Binding-site contacts:
Ligand atom C8 contacts residue ARG53 of chain 1.A at 4.3 Å.
Ligand atom C6 contacts residue ASN50 of chain 1.A at 3.7 Å.
Ligand atom C5 contacts residue ASN45 of chain 1.A at 3.6 Å.
Ligand atom C3 contacts residue ASN45 of chain 1.A at 3.8 Å.
Ligand atom O5 contacts residue THR47 of chain 1.A at 4.1 Å.
Ligand atom C6 contacts residue GLU49 of chain 1.A at 4.4 Å.
Ligand atom O6 contacts residue THR47 of chain 1.A at 2.7 Å (h-bond).
Ligand atom C1 contacts residue ASN45 of chain 1.A at 1.5 Å.
Ligand atom C6 contacts residue THR47 of chain 1.A at 3.9 Å.
Ligand atom O5 contacts residue ASN50 of chain 1.A at 3.2 Å (h-bond).
Ligand atom N2 contacts residue ASN45 of chain 1.A at 3.0 Å (h-bond).
Ligand atom O5 contacts residue ASN45 of chain 1.A at 2.3 Å (h-bond).
Ligand atom C7 contacts residue ASN45 of chain 1.A at 3.5 Å.
Ligand atom C1 contacts residue ASN50 of chain 1.A at 4.0 Å.
Ligand atom O7 contacts residue ASN45 of chain 1.A at 3.5 Å (h-bond).
Ligand atom C8 contacts residue ASP324 of chain 1.A at 4.2 Å.
Ligand atom C4 contacts residue ASN45 of chain 1.A at 4.2 Å.
Ligand atom C8 contacts residue ARG326 of chain 1.A at 3.7 Å.
Ligand atom O6 contacts residue ASN50 of chain 1.A at 3.8 Å.
Ligand atom C2 contacts residue ASN45 of chain 1.A at 2.5 Å.
Ligand atom C8 contacts residue GLU49 of chain 1.A at 3.7 Å.
Ligand atom C7 contacts residue ARG326 of chain 1.A at 4.2 Å.
Ligand atom O6 contacts residue GLU49 of chain 1.A at 3.6 Å.
Ligand atom C6 contacts residue ARG53 of chain 1.A at 4.3 Å.
Ligand atom C5 contacts residue ASN50 of chain 1.A at 4.2 Å.

Sequence of chain 1.A:
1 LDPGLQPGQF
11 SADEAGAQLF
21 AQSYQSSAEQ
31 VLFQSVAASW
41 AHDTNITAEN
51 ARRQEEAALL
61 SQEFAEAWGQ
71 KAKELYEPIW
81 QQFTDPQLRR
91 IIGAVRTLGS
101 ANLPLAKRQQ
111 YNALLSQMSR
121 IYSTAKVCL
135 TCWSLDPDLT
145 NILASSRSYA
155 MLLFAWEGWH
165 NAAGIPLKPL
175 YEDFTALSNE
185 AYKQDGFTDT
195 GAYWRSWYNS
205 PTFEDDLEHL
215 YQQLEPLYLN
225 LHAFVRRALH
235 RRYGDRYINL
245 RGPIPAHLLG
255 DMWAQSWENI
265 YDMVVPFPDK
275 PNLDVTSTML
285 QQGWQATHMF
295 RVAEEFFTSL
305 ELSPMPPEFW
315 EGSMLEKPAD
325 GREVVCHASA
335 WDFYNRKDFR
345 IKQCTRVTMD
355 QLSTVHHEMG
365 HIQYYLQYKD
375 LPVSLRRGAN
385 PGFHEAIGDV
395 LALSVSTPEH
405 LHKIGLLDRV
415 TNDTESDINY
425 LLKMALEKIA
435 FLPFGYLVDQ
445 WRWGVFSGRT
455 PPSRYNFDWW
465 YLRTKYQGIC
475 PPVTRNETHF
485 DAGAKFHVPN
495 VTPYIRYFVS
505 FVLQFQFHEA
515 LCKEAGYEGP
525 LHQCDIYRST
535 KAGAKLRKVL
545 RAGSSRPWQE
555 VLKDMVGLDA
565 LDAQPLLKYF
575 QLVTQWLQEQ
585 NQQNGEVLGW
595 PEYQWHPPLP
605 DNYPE

The protein below binds the small molecule below.
Small molecule (SMILES): CC(=O)N[C@H]1[C@H](O[C@H]2[C@H](O)[C@@H](NC(C)=O)CO[C@@H]2CO)O[C@H](CO)[C@@H](O)[C@@H]1O